A small-molecule ligand and the protein it binds are described below.
Small molecule (SMILES): CC(C)CCC[C@@H](C)[C@H]1CC[C@H]2[C@@H]3CC=C4C[C@@H](O)CC[C@]4(C)[C@H]3CC[C@]12C

Sequence of chain 1.C:
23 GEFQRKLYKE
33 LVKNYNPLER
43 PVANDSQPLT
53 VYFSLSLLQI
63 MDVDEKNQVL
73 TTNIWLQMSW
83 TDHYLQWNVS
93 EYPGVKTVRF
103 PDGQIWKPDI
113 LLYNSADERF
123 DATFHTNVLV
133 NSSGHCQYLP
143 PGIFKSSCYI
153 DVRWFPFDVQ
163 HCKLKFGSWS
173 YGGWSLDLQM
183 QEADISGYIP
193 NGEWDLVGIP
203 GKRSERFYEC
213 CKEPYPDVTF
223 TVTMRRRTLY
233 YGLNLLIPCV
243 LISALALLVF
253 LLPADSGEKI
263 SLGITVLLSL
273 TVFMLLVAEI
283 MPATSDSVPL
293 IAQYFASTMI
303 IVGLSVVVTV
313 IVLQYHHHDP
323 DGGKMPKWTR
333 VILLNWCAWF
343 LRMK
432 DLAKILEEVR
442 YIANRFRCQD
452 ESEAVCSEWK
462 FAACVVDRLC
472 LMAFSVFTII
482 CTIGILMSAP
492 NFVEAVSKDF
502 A

Binding-site contacts:
Ligand atom C24 contacts residue CYS471 of chain 1.C at 4.1 Å (hydrophobic).
Ligand atom C2 contacts residue THR331 of chain 1.C at 3.6 Å.
Ligand atom C27 contacts residue PHE478 of chain 1.C at 4.1 Å (hydrophobic).
Ligand atom C4 contacts residue THR331 of chain 1.C at 3.8 Å.
Ligand atom C20 contacts residue CYS471 of chain 1.C at 4.4 Å (hydrophobic).
Ligand atom C20 contacts residue VAL467 of chain 1.C at 4.3 Å (hydrophobic).
Ligand atom C23 contacts residue CYS471 of chain 1.C at 3.4 Å (hydrophobic).
Ligand atom C19 contacts residue TYR317 of chain 1.C at 3.9 Å (hydrophobic).
Ligand atom O1 contacts residue TRP330 of chain 1.C at 3.3 Å.
Ligand atom O1 contacts residue THR331 of chain 1.C at 3.8 Å.
Ligand atom C3 contacts residue THR331 of chain 1.C at 4.0 Å.
Ligand atom C18 contacts residue VAL467 of chain 1.C at 4.4 Å (hydrophobic).
Ligand atom C25 contacts residue PHE475 of chain 1.C at 4.1 Å (hydrophobic).
Ligand atom C22 contacts residue VAL467 of chain 1.C at 4.4 Å (hydrophobic).
Ligand atom C6 contacts residue ILE334 of chain 1.C at 3.2 Å (hydrophobic).
Ligand atom C19 contacts residue THR331 of chain 1.C at 3.4 Å.
Ligand atom C26 contacts residue PHE475 of chain 1.C at 4.3 Å (hydrophobic).
Ligand atom C7 contacts residue ILE334 of chain 1.C at 4.2 Å (hydrophobic).
Ligand atom C4 contacts residue TRP330 of chain 1.C at 3.9 Å (hydrophobic).
Ligand atom C27 contacts residue ALA474 of chain 1.C at 3.6 Å (hydrophobic).
Ligand atom C5 contacts residue ILE334 of chain 1.C at 4.0 Å (hydrophobic).
Ligand atom C25 contacts residue ALA474 of chain 1.C at 4.4 Å (hydrophobic).
Ligand atom C4 contacts residue ILE334 of chain 1.C at 3.8 Å (hydrophobic).
Ligand atom C22 contacts residue CYS471 of chain 1.C at 3.1 Å (hydrophobic).